Sequence of chain 1.A:
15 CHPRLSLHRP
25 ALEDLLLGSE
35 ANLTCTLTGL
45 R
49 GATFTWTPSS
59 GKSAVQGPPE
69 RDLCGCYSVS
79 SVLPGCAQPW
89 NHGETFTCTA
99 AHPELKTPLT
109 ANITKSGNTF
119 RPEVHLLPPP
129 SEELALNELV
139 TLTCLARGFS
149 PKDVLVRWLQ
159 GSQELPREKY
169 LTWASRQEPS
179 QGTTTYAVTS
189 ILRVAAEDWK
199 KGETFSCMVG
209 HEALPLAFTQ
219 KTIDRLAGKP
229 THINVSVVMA

A protein and the small-molecule ligand that binds it are described below.
Small molecule (SMILES): CC(=O)N[C@H]1[C@H](O[C@H]2[C@H](O)[C@@H](NC(C)=O)CO[C@@H]2CO)O[C@H](CO)[C@@H](O)[C@@H]1O

Binding-site contacts:
Ligand atom C8 contacts residue ASN110 of chain 1.A at 3.9 Å.
Ligand atom C5 contacts residue ASN110 of chain 1.A at 3.7 Å.
Ligand atom O7 contacts residue ASN110 of chain 1.A at 4.5 Å.
Ligand atom O5 contacts residue ASN110 of chain 1.A at 2.4 Å (h-bond).
Ligand atom C7 contacts residue ASN110 of chain 1.A at 3.6 Å.
Ligand atom C3 contacts residue ASN110 of chain 1.A at 3.9 Å.
Ligand atom O6 contacts residue ASN110 of chain 1.A at 4.4 Å.
Ligand atom C4 contacts residue ASN110 of chain 1.A at 4.3 Å.
Ligand atom C1 contacts residue ASN110 of chain 1.A at 1.4 Å.
Ligand atom N2 contacts residue ASN110 of chain 1.A at 2.9 Å (h-bond).
Ligand atom C2 contacts residue ASN110 of chain 1.A at 2.5 Å.